This protein binds this small molecule.
Small molecule (SMILES): Nc1ncnc2c1ncn2[C@@H]1O[C@H](CO[P](=O)(O)O[P](=O)(O)NP(=O)(O)O)[C@@H](O)[C@H]1O

Sequence of chain 1.T:
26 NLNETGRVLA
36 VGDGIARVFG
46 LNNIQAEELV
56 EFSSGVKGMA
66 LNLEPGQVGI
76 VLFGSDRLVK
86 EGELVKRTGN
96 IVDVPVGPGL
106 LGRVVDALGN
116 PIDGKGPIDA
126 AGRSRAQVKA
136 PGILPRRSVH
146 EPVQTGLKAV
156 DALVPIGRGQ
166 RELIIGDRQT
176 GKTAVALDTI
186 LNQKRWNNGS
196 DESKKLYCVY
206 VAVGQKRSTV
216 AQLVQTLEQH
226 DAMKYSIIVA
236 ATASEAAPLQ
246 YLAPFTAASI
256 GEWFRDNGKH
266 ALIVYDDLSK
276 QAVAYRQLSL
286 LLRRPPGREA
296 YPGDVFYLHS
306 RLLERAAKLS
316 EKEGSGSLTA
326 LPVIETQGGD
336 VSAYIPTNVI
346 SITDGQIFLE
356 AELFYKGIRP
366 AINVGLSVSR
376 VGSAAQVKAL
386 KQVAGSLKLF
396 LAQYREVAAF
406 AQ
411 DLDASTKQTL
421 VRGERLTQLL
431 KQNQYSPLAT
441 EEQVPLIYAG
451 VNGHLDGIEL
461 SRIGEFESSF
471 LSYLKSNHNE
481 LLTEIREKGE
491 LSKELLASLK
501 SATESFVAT

Sequence of chain 1.X:
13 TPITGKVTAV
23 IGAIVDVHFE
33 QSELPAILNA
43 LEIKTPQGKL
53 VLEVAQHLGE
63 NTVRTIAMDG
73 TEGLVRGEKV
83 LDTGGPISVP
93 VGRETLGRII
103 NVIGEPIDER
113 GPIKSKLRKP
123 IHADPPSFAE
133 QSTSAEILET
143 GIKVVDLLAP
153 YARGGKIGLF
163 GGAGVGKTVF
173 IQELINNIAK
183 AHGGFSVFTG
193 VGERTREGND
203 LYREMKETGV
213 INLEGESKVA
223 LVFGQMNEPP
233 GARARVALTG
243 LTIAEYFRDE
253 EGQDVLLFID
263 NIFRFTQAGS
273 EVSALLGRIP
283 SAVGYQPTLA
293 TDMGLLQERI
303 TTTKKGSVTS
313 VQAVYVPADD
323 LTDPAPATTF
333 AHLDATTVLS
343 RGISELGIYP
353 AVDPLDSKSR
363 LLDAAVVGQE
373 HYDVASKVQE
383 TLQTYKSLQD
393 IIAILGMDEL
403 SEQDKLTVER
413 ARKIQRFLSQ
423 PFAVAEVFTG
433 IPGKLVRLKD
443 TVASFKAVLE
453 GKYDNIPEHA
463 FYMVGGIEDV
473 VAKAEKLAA

Binding-site contacts:
Ligand atom O1A contacts residue GLY168 of chain 1.X at 3.2 Å.
Ligand atom N3B contacts residue GLY166 of chain 1.X at 3.0 Å (h-bond).
Ligand atom C6 contacts residue TYR351 of chain 1.X at 3.5 Å (hydrophobic).
Ligand atom PG contacts residue MG1 of chain 1.FB at 3.4 Å.
Ligand atom O2G contacts residue LYS169 of chain 1.X at 3.2 Å (salt-bridge).
Ligand atom N7 contacts residue GLY168 of chain 1.X at 3.6 Å.
Ligand atom O3' contacts residue VAL373 of chain 1.T at 3.3 Å.
Ligand atom N6 contacts residue PHE424 of chain 1.X at 3.3 Å.
Ligand atom O3G contacts residue ARG375 of chain 1.T at 2.6 Å (salt-bridge).
Ligand atom O1G contacts residue SER346 of chain 1.T at 3.0 Å.
Ligand atom O1B contacts residue GLY168 of chain 1.X at 3.1 Å (h-bond).
Ligand atom N3B contacts residue ARG375 of chain 1.T at 3.1 Å (salt-bridge).
Ligand atom N7 contacts residue VAL171 of chain 1.X at 3.6 Å.
Ligand atom C8 contacts residue VAL167 of chain 1.X at 3.5 Å (hydrophobic).
Ligand atom C5 contacts residue TYR351 of chain 1.X at 3.5 Å (hydrophobic).
Ligand atom N6 contacts residue VAL171 of chain 1.X at 3.5 Å.
Ligand atom O2G contacts residue GLU195 of chain 1.X at 3.3 Å (salt-bridge).
Ligand atom C4 contacts residue TYR351 of chain 1.X at 3.5 Å (hydrophobic).
Ligand atom O1A contacts residue THR170 of chain 1.X at 3.2 Å (h-bond).
Ligand atom C8 contacts residue GLY168 of chain 1.X at 3.4 Å.
Ligand atom N9 contacts residue TYR351 of chain 1.X at 3.5 Å.
Ligand atom PB contacts residue LYS169 of chain 1.X at 3.5 Å.
Ligand atom O2G contacts residue MG1 of chain 1.FB at 2.2 Å.
Ligand atom C2 contacts residue TYR351 of chain 1.X at 3.6 Å (hydrophobic).
Ligand atom O2' contacts residue VAL373 of chain 1.T at 3.5 Å.
Ligand atom O2A contacts residue ARG375 of chain 1.T at 2.7 Å (salt-bridge).
Ligand atom C3' contacts residue PHE430 of chain 1.X at 3.6 Å (hydrophobic).
Ligand atom O3' contacts residue PHE430 of chain 1.X at 3.2 Å.
Ligand atom O1A contacts residue LYS169 of chain 1.X at 3.5 Å (salt-bridge).
Ligand atom O1B contacts residue LYS169 of chain 1.X at 2.6 Å (salt-bridge).
Ligand atom N1 contacts residue TYR351 of chain 1.X at 3.4 Å.
Ligand atom O3A contacts residue GLY168 of chain 1.X at 3.2 Å (h-bond).
Ligand atom PB contacts residue MG1 of chain 1.FB at 3.3 Å.
Ligand atom O1A contacts residue VAL171 of chain 1.X at 2.9 Å (h-bond).
Ligand atom N3 contacts residue TYR351 of chain 1.X at 3.5 Å.
Ligand atom O3G contacts residue ARG196 of chain 1.X at 2.5 Å (salt-bridge).
Ligand atom O2B contacts residue THR170 of chain 1.X at 2.7 Å (h-bond).
Ligand atom N3B contacts residue LYS169 of chain 1.X at 3.4 Å (salt-bridge).
Ligand atom PG contacts residue ARG375 of chain 1.T at 3.6 Å.
Ligand atom O2B contacts residue MG1 of chain 1.FB at 2.2 Å.